Binding-site contacts:
Ligand atom O3G contacts residue GLU331 of chain 1.F at 2.9 Å (salt-bridge).
Ligand atom O1A contacts residue ILE330 of chain 1.F at 3.8 Å.
Ligand atom PG contacts residue ASP318 of chain 1.F at 3.5 Å.
Ligand atom PB contacts residue GLU331 of chain 1.F at 3.7 Å.
Ligand atom C3' contacts residue ASP200 of chain 1.F at 3.7 Å.
Ligand atom O1B contacts residue GLU331 of chain 1.F at 2.5 Å (salt-bridge).
Ligand atom O2G contacts residue ASP318 of chain 1.F at 3.5 Å (salt-bridge).
Ligand atom O3A contacts residue LYS74 of chain 1.F at 3.8 Å.
Ligand atom O2' contacts residue LYS198 of chain 1.F at 3.8 Å.
Ligand atom O1B contacts residue LYS74 of chain 1.F at 3.1 Å (salt-bridge).
Ligand atom C5' contacts residue ASN242 of chain 1.F at 3.4 Å.
Ligand atom PG contacts residue GLU331 of chain 1.F at 3.4 Å.
Ligand atom O1G contacts residue GLU331 of chain 1.F at 2.8 Å (salt-bridge).
Ligand atom N6 contacts residue TYR185 of chain 1.F at 3.8 Å.
Ligand atom N3 contacts residue LYS198 of chain 1.F at 3.4 Å (salt-bridge).
Ligand atom N3 contacts residue TYR185 of chain 1.F at 3.8 Å.
Ligand atom O2G contacts residue ARG202 of chain 1.F at 3.5 Å (salt-bridge).
Ligand atom N1 contacts residue LEU186 of chain 1.F at 3.1 Å (h-bond).
Ligand atom N6 contacts residue GLN183 of chain 1.F at 3.2 Å (h-bond).
Ligand atom O2' contacts residue THR241 of chain 1.F at 3.2 Å (h-bond).
Ligand atom O3' contacts residue ASP200 of chain 1.F at 2.3 Å (salt-bridge).
Ligand atom C3B contacts residue ASN242 of chain 1.F at 3.1 Å.
Ligand atom O3' contacts residue THR241 of chain 1.F at 2.9 Å (h-bond).
Ligand atom C2 contacts residue LEU186 of chain 1.F at 3.8 Å (hydrophobic).
Ligand atom O1A contacts residue GLU331 of chain 1.F at 3.7 Å.
Ligand atom O2A contacts residue LYS74 of chain 1.F at 3.5 Å.
Ligand atom C8 contacts residue ILE148 of chain 1.F at 3.6 Å (hydrophobic).
Ligand atom N7 contacts residue ILE148 of chain 1.F at 3.6 Å.
Ligand atom O1G contacts residue ASN333 of chain 1.F at 2.8 Å (h-bond).
Ligand atom N6 contacts residue LYS184 of chain 1.F at 2.7 Å (salt-bridge).
Ligand atom O4' contacts residue LEU240 of chain 1.F at 3.7 Å.
Ligand atom C6 contacts residue LYS184 of chain 1.F at 3.9 Å.
Ligand atom N1 contacts residue TYR185 of chain 1.F at 3.9 Å.
Ligand atom O2G contacts residue ARG222 of chain 1.F at 2.8 Å (salt-bridge).
Ligand atom C2 contacts residue TYR185 of chain 1.F at 3.9 Å (hydrophobic).
Ligand atom N7 contacts residue GLN183 of chain 1.F at 3.4 Å (h-bond).
Ligand atom C2 contacts residue LYS198 of chain 1.F at 3.5 Å.
Ligand atom O3G contacts residue ASP318 of chain 1.F at 2.3 Å (salt-bridge).
Ligand atom O3G contacts residue ASN333 of chain 1.F at 3.6 Å.
Ligand atom O2' contacts residue HIS239 of chain 1.F at 3.5 Å (h-bond).

A protein and the small-molecule ligand that binds it are described below.
Small molecule (SMILES): Nc1ncnc2c1ncn2[C@@H]1O[C@H](CO[P](=O)(O)O[P](=O)(O)CP(=O)(O)O)[C@@H](O)[C@H]1O

Sequence of chain 1.F:
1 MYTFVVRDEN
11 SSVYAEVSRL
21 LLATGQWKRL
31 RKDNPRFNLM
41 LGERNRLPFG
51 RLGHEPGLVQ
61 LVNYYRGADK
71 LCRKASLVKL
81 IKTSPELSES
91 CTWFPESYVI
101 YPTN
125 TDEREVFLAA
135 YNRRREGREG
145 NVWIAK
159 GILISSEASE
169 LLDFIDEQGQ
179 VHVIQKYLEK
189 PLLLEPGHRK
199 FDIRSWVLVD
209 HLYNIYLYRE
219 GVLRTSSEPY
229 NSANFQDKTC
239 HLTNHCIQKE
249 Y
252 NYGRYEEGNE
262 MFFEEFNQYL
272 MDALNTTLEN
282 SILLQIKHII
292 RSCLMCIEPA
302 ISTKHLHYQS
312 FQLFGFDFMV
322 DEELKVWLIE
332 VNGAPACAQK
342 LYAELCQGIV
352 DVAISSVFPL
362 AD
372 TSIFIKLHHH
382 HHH